Binding-site contacts:
Ligand atom O5 contacts residue GLY130 of chain 1.A at 3.1 Å (h-bond).
Ligand atom C3 contacts residue THR131 of chain 1.A at 4.1 Å.
Ligand atom C6 contacts residue PHE128 of chain 1.A at 3.9 Å (hydrophobic).
Ligand atom C6 contacts residue ASN165 of chain 1.A at 3.9 Å.
Ligand atom C8 contacts residue TRP129 of chain 1.A at 4.0 Å (hydrophobic).
Ligand atom C2 contacts residue ASN165 of chain 1.A at 2.4 Å.
Ligand atom C6 contacts residue LEU164 of chain 1.A at 3.8 Å (hydrophobic).
Ligand atom C2 contacts residue TRP129 of chain 1.A at 4.0 Å (hydrophobic).
Ligand atom C4 contacts residue SER114 of chain 1.A at 3.7 Å.
Ligand atom O7 contacts residue ASN165 of chain 1.A at 2.9 Å (h-bond).
Ligand atom C4 contacts residue ASN165 of chain 1.A at 3.9 Å.
Ligand atom C3 contacts residue GLY130 of chain 1.A at 4.2 Å.
Ligand atom C6 contacts residue GLY130 of chain 1.A at 3.4 Å.
Ligand atom C5 contacts residue GLY130 of chain 1.A at 3.9 Å.
Ligand atom O3 contacts residue SER114 of chain 1.A at 3.2 Å (h-bond).
Ligand atom N2 contacts residue ASN165 of chain 1.A at 2.8 Å (h-bond).
Ligand atom O3 contacts residue GLN161 of chain 1.A at 3.8 Å.
Ligand atom C7 contacts residue ASN165 of chain 1.A at 3.0 Å.
Ligand atom C5 contacts residue GLY130 of chain 1.A at 3.9 Å.
Ligand atom C5 contacts residue ASN165 of chain 1.A at 3.7 Å.
Ligand atom C5 contacts residue ASN165 of chain 1.A at 3.5 Å.
Ligand atom C7 contacts residue GLY130 of chain 1.A at 3.6 Å.
Ligand atom O7 contacts residue GLY130 of chain 1.A at 3.0 Å.
Ligand atom O3 contacts residue THR131 of chain 1.A at 4.1 Å.
Ligand atom O5 contacts residue THR131 of chain 1.A at 3.8 Å.
Ligand atom O4 contacts residue THR131 of chain 1.A at 3.6 Å.
Ligand atom C3 contacts residue SER114 of chain 1.A at 4.1 Å.
Ligand atom O4 contacts residue SER114 of chain 1.A at 2.9 Å (h-bond).
Ligand atom C3 contacts residue ASN165 of chain 1.A at 3.8 Å.
Ligand atom C3 contacts residue GLN161 of chain 1.A at 3.5 Å.
Ligand atom C2 contacts residue GLN161 of chain 1.A at 3.7 Å.
Ligand atom O3 contacts residue GLU113 of chain 1.A at 4.0 Å.
Ligand atom N2 contacts residue GLN161 of chain 1.A at 2.9 Å (h-bond).
Ligand atom O6 contacts residue THR131 of chain 1.A at 4.0 Å.
Ligand atom O4 contacts residue TRP129 of chain 1.A at 3.6 Å.
Ligand atom C1 contacts residue ASN165 of chain 1.A at 1.4 Å.
Ligand atom O5 contacts residue ASN165 of chain 1.A at 2.4 Å (h-bond).
Ligand atom C8 contacts residue GLN161 of chain 1.A at 3.9 Å.
Ligand atom C7 contacts residue GLN161 of chain 1.A at 3.9 Å.
Ligand atom O4 contacts residue GLY130 of chain 1.A at 3.8 Å.

Sequence of chain 1.A:
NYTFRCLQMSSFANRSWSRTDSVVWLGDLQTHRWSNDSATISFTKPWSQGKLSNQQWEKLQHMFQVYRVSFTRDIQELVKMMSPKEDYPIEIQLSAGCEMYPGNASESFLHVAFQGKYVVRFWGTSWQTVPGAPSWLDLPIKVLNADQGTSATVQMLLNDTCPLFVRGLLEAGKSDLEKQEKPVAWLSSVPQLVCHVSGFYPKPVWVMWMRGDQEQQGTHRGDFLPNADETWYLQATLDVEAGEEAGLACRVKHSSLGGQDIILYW

The protein below binds the small molecule below.
Small molecule (SMILES): CC(=O)N[C@H]1[C@H](O[C@H]2[C@H](O)[C@@H](NC(C)=O)CO[C@@H]2CO[C@@H]2O[C@@H](C)[C@@H](O)[C@@H](O)[C@@H]2O)O[C@H](CO)[C@@H](O)[C@@H]1O